A protein and the small-molecule ligand that binds it are described below.
Small molecule (SMILES): CC(=O)N[C@H]1[C@H](O[C@H]2[C@H](O)[C@@H](NC(C)=O)CO[C@@H]2CO[C@@H]2O[C@@H](C)[C@@H](O)[C@@H](O)[C@@H]2O)O[C@H](CO)[C@@H](O)[C@@H]1O

Sequence of chain 28.C:
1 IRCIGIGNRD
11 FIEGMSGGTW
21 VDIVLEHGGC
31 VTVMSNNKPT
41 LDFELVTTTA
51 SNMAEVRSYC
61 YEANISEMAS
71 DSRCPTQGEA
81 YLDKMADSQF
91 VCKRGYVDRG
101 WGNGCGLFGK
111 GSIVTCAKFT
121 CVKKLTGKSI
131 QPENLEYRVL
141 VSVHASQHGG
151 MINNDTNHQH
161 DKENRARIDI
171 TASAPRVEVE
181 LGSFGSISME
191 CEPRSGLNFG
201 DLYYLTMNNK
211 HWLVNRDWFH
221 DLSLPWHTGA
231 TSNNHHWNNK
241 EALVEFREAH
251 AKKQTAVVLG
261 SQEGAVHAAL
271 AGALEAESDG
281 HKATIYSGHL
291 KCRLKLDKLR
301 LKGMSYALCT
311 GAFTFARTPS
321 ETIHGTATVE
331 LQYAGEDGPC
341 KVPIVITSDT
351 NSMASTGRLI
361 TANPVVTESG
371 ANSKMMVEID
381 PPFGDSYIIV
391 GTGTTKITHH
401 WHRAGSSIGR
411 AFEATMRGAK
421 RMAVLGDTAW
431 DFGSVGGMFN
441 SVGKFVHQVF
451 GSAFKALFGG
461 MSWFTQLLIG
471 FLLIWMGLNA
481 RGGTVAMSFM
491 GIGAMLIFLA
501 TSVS

Binding-site contacts:
Ligand atom C2 contacts residue ASN154 of chain 28.C at 2.4 Å.
Ligand atom O7 contacts residue ASN154 of chain 28.C at 4.0 Å.
Ligand atom O5 contacts residue MET151 of chain 28.C at 3.9 Å.
Ligand atom C1 contacts residue THR156 of chain 28.C at 4.2 Å.
Ligand atom C6 contacts residue ASP161 of chain 28.C at 3.7 Å.
Ligand atom C2 contacts residue MET151 of chain 28.C at 4.3 Å (hydrophobic).
Ligand atom C3 contacts residue MET151 of chain 28.C at 4.1 Å (hydrophobic).
Ligand atom C5 contacts residue THR156 of chain 28.C at 3.8 Å.
Ligand atom C1 contacts residue ASN154 of chain 28.C at 1.4 Å.
Ligand atom O6 contacts residue MET151 of chain 28.C at 4.4 Å.
Ligand atom O5 contacts residue THR156 of chain 28.C at 4.1 Å.
Ligand atom C5 contacts residue MET151 of chain 28.C at 3.8 Å (hydrophobic).
Ligand atom O7 contacts residue GLY150 of chain 28.C at 2.9 Å (h-bond).
Ligand atom O7 contacts residue HIS148 of chain 28.C at 3.6 Å.
Ligand atom C7 contacts residue GLY150 of chain 28.C at 3.1 Å.
Ligand atom C4 contacts residue MET151 of chain 28.C at 3.9 Å (hydrophobic).
Ligand atom O5 contacts residue ASN157 of chain 28.C at 4.2 Å.
Ligand atom C7 contacts residue ASN154 of chain 28.C at 3.7 Å.
Ligand atom C2 contacts residue GLY150 of chain 28.C at 3.8 Å.
Ligand atom C5 contacts residue ASN154 of chain 28.C at 3.6 Å.
Ligand atom C8 contacts residue ASN157 of chain 28.C at 3.3 Å.
Ligand atom C8 contacts residue THR156 of chain 28.C at 4.2 Å.
Ligand atom O5 contacts residue ASN154 of chain 28.C at 2.3 Å (h-bond).
Ligand atom C3 contacts residue ASN154 of chain 28.C at 3.8 Å.
Ligand atom C5 contacts residue THR156 of chain 28.C at 4.1 Å.
Ligand atom O5 contacts residue THR156 of chain 28.C at 3.8 Å.
Ligand atom C1 contacts residue GLY150 of chain 28.C at 4.0 Å.
Ligand atom N2 contacts residue GLY150 of chain 28.C at 3.5 Å (h-bond).
Ligand atom C6 contacts residue THR156 of chain 28.C at 3.8 Å.
Ligand atom C4 contacts residue ASN154 of chain 28.C at 4.2 Å.
Ligand atom C6 contacts residue THR156 of chain 28.C at 3.9 Å.
Ligand atom N2 contacts residue ASN154 of chain 28.C at 2.9 Å (h-bond).
Ligand atom C8 contacts residue GLY150 of chain 28.C at 3.7 Å.
Ligand atom C1 contacts residue MET151 of chain 28.C at 4.2 Å (hydrophobic).
Ligand atom C6 contacts residue ASN157 of chain 28.C at 3.7 Å.